Binding-site contacts:
Ligand atom C2 contacts residue ASN58 of chain 1.G at 2.4 Å.
Ligand atom C7 contacts residue GLY489 of chain 1.G at 3.2 Å.
Ligand atom N2 contacts residue ASN58 of chain 1.G at 2.8 Å (h-bond).
Ligand atom O7 contacts residue ASN58 of chain 1.G at 4.3 Å.
Ligand atom O7 contacts residue GLY489 of chain 1.G at 3.4 Å (h-bond).
Ligand atom C7 contacts residue ASN58 of chain 1.G at 3.8 Å.
Ligand atom C7 contacts residue SER490 of chain 1.G at 4.3 Å.
Ligand atom C4 contacts residue ASN58 of chain 1.G at 4.2 Å.
Ligand atom C8 contacts residue SER490 of chain 1.G at 4.0 Å.
Ligand atom C3 contacts residue ASN58 of chain 1.G at 3.7 Å.
Ligand atom C1 contacts residue ASN58 of chain 1.G at 1.5 Å.
Ligand atom N2 contacts residue GLY489 of chain 1.G at 3.7 Å.
Ligand atom C8 contacts residue GLY489 of chain 1.G at 3.2 Å.
Ligand atom C2 contacts residue GLY489 of chain 1.G at 4.5 Å.
Ligand atom O5 contacts residue ASN58 of chain 1.G at 2.4 Å (h-bond).
Ligand atom O7 contacts residue SER490 of chain 1.G at 4.0 Å.
Ligand atom C5 contacts residue ASN58 of chain 1.G at 3.7 Å.

A protein and the small-molecule ligand that binds it are described below.
Small molecule (SMILES): CC(=O)N[C@H]1[C@H](O[C@H]2[C@H](O)[C@@H](NC(C)=O)CO[C@@H]2CO)O[C@H](CO)[C@@H](O)[C@@H]1O

Sequence of chain 1.G:
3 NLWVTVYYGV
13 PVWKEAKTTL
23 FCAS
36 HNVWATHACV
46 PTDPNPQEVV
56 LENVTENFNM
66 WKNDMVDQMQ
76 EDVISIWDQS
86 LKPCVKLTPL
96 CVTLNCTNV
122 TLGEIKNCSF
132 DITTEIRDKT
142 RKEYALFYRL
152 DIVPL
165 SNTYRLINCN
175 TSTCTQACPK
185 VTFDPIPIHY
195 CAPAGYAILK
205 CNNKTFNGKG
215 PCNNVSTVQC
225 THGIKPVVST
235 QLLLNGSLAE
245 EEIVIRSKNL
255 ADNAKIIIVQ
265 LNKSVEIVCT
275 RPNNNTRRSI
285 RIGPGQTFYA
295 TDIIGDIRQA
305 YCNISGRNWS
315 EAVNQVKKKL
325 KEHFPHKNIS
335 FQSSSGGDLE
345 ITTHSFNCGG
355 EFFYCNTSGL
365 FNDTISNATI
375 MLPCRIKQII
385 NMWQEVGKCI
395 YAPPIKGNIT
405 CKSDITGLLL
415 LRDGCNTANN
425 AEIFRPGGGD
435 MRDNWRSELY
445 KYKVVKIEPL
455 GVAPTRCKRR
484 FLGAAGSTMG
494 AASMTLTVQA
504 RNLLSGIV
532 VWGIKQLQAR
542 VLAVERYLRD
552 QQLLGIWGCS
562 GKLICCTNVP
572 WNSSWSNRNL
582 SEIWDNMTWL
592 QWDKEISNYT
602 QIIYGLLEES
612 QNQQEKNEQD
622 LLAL